A small-molecule ligand and the protein it binds are described below.
Small molecule (SMILES): CC(=O)N[C@@H]1[C@@H](O)[C@H](O)[C@@H](CO)O[C@H]1O

Sequence of chain 1.A:
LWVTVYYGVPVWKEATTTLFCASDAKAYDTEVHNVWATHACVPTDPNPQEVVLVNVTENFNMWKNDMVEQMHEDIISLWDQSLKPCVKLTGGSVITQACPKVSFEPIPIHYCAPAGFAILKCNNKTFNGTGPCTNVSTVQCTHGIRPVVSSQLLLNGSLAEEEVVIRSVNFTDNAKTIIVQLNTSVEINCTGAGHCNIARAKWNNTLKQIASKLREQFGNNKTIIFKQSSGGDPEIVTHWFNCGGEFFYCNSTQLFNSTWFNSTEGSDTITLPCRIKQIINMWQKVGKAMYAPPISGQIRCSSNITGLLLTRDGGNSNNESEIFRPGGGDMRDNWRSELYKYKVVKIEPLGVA

Binding-site contacts:
Ligand atom O5 contacts residue SER263 of chain 1.A at 4.2 Å.
Ligand atom C5 contacts residue SER263 of chain 1.A at 4.5 Å.
Ligand atom C5 contacts residue ASN262 of chain 1.A at 3.7 Å.
Ligand atom N2 contacts residue ILE225 of chain 1.A at 4.2 Å.
Ligand atom O5 contacts residue THR264 of chain 1.A at 4.4 Å.
Ligand atom C3 contacts residue ASN262 of chain 1.A at 3.8 Å.
Ligand atom N2 contacts residue ASN262 of chain 1.A at 3.0 Å (h-bond).
Ligand atom C8 contacts residue ILE225 of chain 1.A at 4.2 Å (hydrophobic).
Ligand atom C1 contacts residue ASN262 of chain 1.A at 1.4 Å.
Ligand atom C6 contacts residue SER263 of chain 1.A at 4.4 Å.
Ligand atom C8 contacts residue SER325 of chain 1.A at 3.4 Å.
Ligand atom O6 contacts residue SER263 of chain 1.A at 3.2 Å (h-bond).
Ligand atom C2 contacts residue ASN262 of chain 1.A at 2.5 Å.
Ligand atom C7 contacts residue SER325 of chain 1.A at 4.4 Å.
Ligand atom N2 contacts residue THR223 of chain 1.A at 4.2 Å.
Ligand atom O7 contacts residue ASN262 of chain 1.A at 4.0 Å.
Ligand atom C7 contacts residue ASN262 of chain 1.A at 4.1 Å.
Ligand atom O5 contacts residue ASN262 of chain 1.A at 2.4 Å (h-bond).
Ligand atom C4 contacts residue ASN262 of chain 1.A at 4.2 Å.
Ligand atom O6 contacts residue THR264 of chain 1.A at 3.6 Å (h-bond).